Binding-site contacts:
Ligand atom C1 contacts residue ASN82 of chain 1.D at 1.4 Å.
Ligand atom O7 contacts residue ASN79 of chain 1.D at 2.4 Å (h-bond).
Ligand atom O3 contacts residue GLU72 of chain 1.D at 3.6 Å (salt-bridge).
Ligand atom C8 contacts residue GLU72 of chain 1.D at 2.8 Å.
Ligand atom C8 contacts residue LYS75 of chain 1.D at 3.2 Å.
Ligand atom C4 contacts residue ASN82 of chain 1.D at 4.2 Å.
Ligand atom N2 contacts residue ASN82 of chain 1.D at 3.1 Å (h-bond).
Ligand atom O7 contacts residue ASN82 of chain 1.D at 3.9 Å.
Ligand atom C3 contacts residue ASN82 of chain 1.D at 3.9 Å.
Ligand atom C7 contacts residue GLU72 of chain 1.D at 4.1 Å.
Ligand atom C7 contacts residue LYS75 of chain 1.D at 3.5 Å.
Ligand atom C3 contacts residue GLU72 of chain 1.D at 4.3 Å.
Ligand atom O5 contacts residue ASN82 of chain 1.D at 2.2 Å (h-bond).
Ligand atom O7 contacts residue LYS75 of chain 1.D at 3.0 Å (salt-bridge).
Ligand atom N2 contacts residue ASN79 of chain 1.D at 4.3 Å.
Ligand atom C2 contacts residue ASN82 of chain 1.D at 2.6 Å.
Ligand atom C7 contacts residue ASN79 of chain 1.D at 3.2 Å.
Ligand atom C8 contacts residue ASN79 of chain 1.D at 3.6 Å.
Ligand atom C7 contacts residue ASN82 of chain 1.D at 4.0 Å.
Ligand atom N2 contacts residue GLY78 of chain 1.D at 4.4 Å.
Ligand atom C5 contacts residue ASN82 of chain 1.D at 3.5 Å.

Sequence of chain 1.D:
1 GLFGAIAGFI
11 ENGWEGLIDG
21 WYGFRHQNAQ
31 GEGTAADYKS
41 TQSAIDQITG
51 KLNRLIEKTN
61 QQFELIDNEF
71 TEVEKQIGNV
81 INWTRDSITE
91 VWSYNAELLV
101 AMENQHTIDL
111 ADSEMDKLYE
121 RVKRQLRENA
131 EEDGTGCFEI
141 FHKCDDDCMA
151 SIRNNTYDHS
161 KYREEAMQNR

This small molecule binds to this protein.
Small molecule (SMILES): CC(=O)N[C@@H]1[C@@H](O)[C@H](O)[C@@H](CO)O[C@H]1O